The small molecule below binds the protein below.
Small molecule (SMILES): CC(=O)N[C@H]1[C@H](O[C@H]2[C@H](O)[C@@H](NC(C)=O)CO[C@@H]2CO)O[C@H](CO)[C@@H](O)[C@@H]1O

Binding-site contacts:
Ligand atom C2 contacts residue ASN265 of chain 1.Q at 2.4 Å.
Ligand atom O7 contacts residue ASN265 of chain 1.Q at 3.5 Å (h-bond).
Ligand atom O5 contacts residue GLN263 of chain 1.Q at 3.9 Å.
Ligand atom C5 contacts residue ASN265 of chain 1.Q at 3.6 Å.
Ligand atom O7 contacts residue ASN301 of chain 1.Q at 3.9 Å.
Ligand atom O5 contacts residue ASN265 of chain 1.Q at 2.3 Å (h-bond).
Ligand atom C1 contacts residue GLN263 of chain 1.Q at 3.8 Å.
Ligand atom C4 contacts residue GLN263 of chain 1.Q at 4.3 Å.
Ligand atom C8 contacts residue VAL302 of chain 1.Q at 3.9 Å (hydrophobic).
Ligand atom C7 contacts residue ASN265 of chain 1.Q at 3.4 Å.
Ligand atom O7 contacts residue NAG1 of chain 1.IB at 3.6 Å (h-bond).
Ligand atom C4 contacts residue ASN265 of chain 1.Q at 4.2 Å.
Ligand atom C8 contacts residue SER381 of chain 1.Q at 3.9 Å.
Ligand atom C5 contacts residue GLN263 of chain 1.Q at 3.4 Å.
Ligand atom O6 contacts residue GLN263 of chain 1.Q at 4.2 Å.
Ligand atom N2 contacts residue ASN265 of chain 1.Q at 2.9 Å (h-bond).
Ligand atom C6 contacts residue GLN263 of chain 1.Q at 4.2 Å.
Ligand atom C8 contacts residue SER303 of chain 1.Q at 4.0 Å.
Ligand atom O6 contacts residue VAL414 of chain 1.Q at 3.3 Å.
Ligand atom C3 contacts residue GLN263 of chain 1.Q at 4.3 Å.
Ligand atom C3 contacts residue ASN265 of chain 1.Q at 3.7 Å.
Ligand atom C7 contacts residue ASN301 of chain 1.Q at 4.2 Å.
Ligand atom C8 contacts residue ASN301 of chain 1.Q at 4.0 Å.
Ligand atom O7 contacts residue GLN263 of chain 1.Q at 4.2 Å.
Ligand atom O4 contacts residue GLN263 of chain 1.Q at 4.4 Å.
Ligand atom O6 contacts residue ASN265 of chain 1.Q at 4.0 Å.
Ligand atom C1 contacts residue ASN265 of chain 1.Q at 1.4 Å.

Sequence of chain 1.Q:
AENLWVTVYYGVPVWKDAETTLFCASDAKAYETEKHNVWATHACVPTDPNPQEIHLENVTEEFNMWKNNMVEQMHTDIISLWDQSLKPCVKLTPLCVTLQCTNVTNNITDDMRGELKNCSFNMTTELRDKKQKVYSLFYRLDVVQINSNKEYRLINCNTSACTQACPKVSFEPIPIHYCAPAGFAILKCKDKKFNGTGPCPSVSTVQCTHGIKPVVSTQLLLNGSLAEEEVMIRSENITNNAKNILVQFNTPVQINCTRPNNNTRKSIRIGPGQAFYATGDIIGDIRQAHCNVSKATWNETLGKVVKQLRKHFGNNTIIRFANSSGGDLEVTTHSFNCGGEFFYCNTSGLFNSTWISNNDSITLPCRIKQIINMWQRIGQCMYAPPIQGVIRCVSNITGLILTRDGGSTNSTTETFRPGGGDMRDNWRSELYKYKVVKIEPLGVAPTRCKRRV